Sequence of chain 1.A:
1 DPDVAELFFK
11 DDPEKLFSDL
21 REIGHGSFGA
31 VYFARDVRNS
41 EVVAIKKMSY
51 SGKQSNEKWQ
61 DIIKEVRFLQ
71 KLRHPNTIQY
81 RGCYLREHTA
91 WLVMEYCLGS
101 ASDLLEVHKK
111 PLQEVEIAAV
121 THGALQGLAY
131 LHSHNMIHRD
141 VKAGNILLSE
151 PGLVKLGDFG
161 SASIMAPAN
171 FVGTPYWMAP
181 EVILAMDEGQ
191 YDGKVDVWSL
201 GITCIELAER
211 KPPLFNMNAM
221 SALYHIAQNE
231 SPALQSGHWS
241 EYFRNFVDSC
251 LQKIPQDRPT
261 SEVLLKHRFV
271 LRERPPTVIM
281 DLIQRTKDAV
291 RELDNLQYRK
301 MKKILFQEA

This protein binds this small molecule.
Small molecule (SMILES): CN[C@@H]1C[C@H]2O[C@@](C)([C@@H]1OC)n1c3ccccc3c3c4c(c5c6ccccc6n2c5c31)C(=O)NC4

Binding-site contacts:
Ligand atom C15 contacts residue ASP158 of chain 1.A at 3.6 Å.
Ligand atom C16 contacts residue ASP158 of chain 1.A at 3.7 Å.
Ligand atom C28 contacts residue GLY144 of chain 1.A at 3.7 Å.
Ligand atom C26 contacts residue HIS25 of chain 1.A at 3.7 Å.
Ligand atom C2 contacts residue GLY99 of chain 1.A at 3.5 Å.
Ligand atom C17 contacts residue VAL31 of chain 1.A at 3.8 Å (hydrophobic).
Ligand atom C13 contacts residue MET94 of chain 1.A at 3.8 Å (hydrophobic).
Ligand atom O4 contacts residue ILE23 of chain 1.A at 3.7 Å.
Ligand atom N1 contacts residue ALA44 of chain 1.A at 3.2 Å.
Ligand atom O4 contacts residue GLY24 of chain 1.A at 3.3 Å.
Ligand atom N4 contacts residue GLY144 of chain 1.A at 3.0 Å (h-bond).
Ligand atom C4 contacts residue CYS97 of chain 1.A at 3.2 Å (hydrophobic).
Ligand atom C9 contacts residue ILE78 of chain 1.A at 3.8 Å (hydrophobic).
Ligand atom O5 contacts residue CYS97 of chain 1.A at 2.7 Å (h-bond).
Ligand atom C8 contacts residue GLU95 of chain 1.A at 3.7 Å.
Ligand atom C27 contacts residue ASN145 of chain 1.A at 3.4 Å.
Ligand atom C4 contacts residue ILE23 of chain 1.A at 3.7 Å (hydrophobic).
Ligand atom C18 contacts residue VAL31 of chain 1.A at 3.8 Å (hydrophobic).
Ligand atom C5 contacts residue ILE23 of chain 1.A at 3.5 Å (hydrophobic).
Ligand atom C2 contacts residue LEU98 of chain 1.A at 3.5 Å (hydrophobic).
Ligand atom C6 contacts residue LEU147 of chain 1.A at 3.8 Å (hydrophobic).
Ligand atom C1 contacts residue ILE23 of chain 1.A at 3.8 Å (hydrophobic).
Ligand atom N1 contacts residue GLU95 of chain 1.A at 2.9 Å (salt-bridge).
Ligand atom O5 contacts residue GLU95 of chain 1.A at 3.8 Å.
Ligand atom C9 contacts residue ALA44 of chain 1.A at 3.7 Å (hydrophobic).
Ligand atom C3 contacts residue CYS97 of chain 1.A at 3.0 Å (hydrophobic).
Ligand atom C8 contacts residue CYS97 of chain 1.A at 3.8 Å (hydrophobic).
Ligand atom C1 contacts residue ASP103 of chain 1.A at 3.7 Å.
Ligand atom O5 contacts residue ALA44 of chain 1.A at 3.8 Å.
Ligand atom C27 contacts residue GLY144 of chain 1.A at 3.4 Å.
Ligand atom C8 contacts residue ALA44 of chain 1.A at 3.5 Å (hydrophobic).
Ligand atom O5 contacts residue TYR96 of chain 1.A at 3.5 Å.
Ligand atom C3 contacts residue LEU98 of chain 1.A at 3.1 Å (hydrophobic).
Ligand atom C28 contacts residue SER100 of chain 1.A at 3.4 Å.
Ligand atom N1 contacts residue ILE78 of chain 1.A at 3.8 Å.
Ligand atom O6 contacts residue GLY144 of chain 1.A at 3.5 Å (h-bond).
Ligand atom C1 contacts residue LYS303 of chain 1.A at 3.8 Å.
Ligand atom C25 contacts residue ILE23 of chain 1.A at 3.4 Å (hydrophobic).
Ligand atom C3 contacts residue GLY99 of chain 1.A at 3.5 Å.
Ligand atom C9 contacts residue MET94 of chain 1.A at 3.7 Å (hydrophobic).